Sequence of chain 1.B:
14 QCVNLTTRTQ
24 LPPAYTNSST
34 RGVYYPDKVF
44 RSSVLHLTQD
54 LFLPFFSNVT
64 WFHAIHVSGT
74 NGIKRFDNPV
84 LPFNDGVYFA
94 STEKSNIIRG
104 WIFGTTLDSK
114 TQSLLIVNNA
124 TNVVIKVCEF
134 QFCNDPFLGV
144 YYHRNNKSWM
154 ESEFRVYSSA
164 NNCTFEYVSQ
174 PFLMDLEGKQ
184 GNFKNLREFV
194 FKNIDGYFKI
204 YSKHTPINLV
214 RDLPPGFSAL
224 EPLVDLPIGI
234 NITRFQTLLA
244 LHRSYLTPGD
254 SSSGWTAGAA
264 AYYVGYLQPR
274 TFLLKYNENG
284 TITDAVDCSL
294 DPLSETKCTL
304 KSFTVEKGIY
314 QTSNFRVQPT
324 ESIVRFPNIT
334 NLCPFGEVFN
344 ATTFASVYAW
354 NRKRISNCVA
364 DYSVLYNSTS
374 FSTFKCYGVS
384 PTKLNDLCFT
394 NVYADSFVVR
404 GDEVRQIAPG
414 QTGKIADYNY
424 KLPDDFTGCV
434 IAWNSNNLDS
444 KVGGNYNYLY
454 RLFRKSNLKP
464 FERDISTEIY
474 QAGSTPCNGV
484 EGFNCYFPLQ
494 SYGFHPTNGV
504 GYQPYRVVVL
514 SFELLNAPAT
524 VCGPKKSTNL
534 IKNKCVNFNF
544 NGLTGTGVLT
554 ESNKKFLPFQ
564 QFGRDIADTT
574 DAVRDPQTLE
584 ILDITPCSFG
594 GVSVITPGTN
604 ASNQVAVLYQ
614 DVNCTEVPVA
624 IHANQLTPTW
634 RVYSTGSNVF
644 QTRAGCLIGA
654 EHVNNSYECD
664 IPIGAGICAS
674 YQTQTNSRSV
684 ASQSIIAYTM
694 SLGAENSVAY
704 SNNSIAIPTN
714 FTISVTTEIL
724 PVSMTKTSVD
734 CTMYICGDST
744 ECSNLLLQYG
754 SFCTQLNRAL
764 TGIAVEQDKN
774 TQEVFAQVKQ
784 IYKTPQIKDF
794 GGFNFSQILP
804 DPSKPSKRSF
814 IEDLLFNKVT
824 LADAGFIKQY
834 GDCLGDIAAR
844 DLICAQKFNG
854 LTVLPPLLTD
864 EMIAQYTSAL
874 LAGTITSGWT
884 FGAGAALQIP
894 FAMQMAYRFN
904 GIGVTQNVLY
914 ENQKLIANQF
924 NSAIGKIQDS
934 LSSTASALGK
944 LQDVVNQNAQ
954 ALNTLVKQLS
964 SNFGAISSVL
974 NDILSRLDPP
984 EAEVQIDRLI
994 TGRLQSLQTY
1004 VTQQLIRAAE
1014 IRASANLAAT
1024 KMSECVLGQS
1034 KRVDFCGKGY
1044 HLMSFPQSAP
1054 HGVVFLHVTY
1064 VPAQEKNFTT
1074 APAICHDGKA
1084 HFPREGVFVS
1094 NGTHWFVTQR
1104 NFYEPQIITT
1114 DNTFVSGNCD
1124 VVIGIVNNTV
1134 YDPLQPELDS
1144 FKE

This small molecule binds to this protein.
Small molecule (SMILES): CC(=O)N[C@@H]1[C@@H](O)[C@H](O)[C@@H](CO)O[C@H]1O

Sequence of chain 1.A:
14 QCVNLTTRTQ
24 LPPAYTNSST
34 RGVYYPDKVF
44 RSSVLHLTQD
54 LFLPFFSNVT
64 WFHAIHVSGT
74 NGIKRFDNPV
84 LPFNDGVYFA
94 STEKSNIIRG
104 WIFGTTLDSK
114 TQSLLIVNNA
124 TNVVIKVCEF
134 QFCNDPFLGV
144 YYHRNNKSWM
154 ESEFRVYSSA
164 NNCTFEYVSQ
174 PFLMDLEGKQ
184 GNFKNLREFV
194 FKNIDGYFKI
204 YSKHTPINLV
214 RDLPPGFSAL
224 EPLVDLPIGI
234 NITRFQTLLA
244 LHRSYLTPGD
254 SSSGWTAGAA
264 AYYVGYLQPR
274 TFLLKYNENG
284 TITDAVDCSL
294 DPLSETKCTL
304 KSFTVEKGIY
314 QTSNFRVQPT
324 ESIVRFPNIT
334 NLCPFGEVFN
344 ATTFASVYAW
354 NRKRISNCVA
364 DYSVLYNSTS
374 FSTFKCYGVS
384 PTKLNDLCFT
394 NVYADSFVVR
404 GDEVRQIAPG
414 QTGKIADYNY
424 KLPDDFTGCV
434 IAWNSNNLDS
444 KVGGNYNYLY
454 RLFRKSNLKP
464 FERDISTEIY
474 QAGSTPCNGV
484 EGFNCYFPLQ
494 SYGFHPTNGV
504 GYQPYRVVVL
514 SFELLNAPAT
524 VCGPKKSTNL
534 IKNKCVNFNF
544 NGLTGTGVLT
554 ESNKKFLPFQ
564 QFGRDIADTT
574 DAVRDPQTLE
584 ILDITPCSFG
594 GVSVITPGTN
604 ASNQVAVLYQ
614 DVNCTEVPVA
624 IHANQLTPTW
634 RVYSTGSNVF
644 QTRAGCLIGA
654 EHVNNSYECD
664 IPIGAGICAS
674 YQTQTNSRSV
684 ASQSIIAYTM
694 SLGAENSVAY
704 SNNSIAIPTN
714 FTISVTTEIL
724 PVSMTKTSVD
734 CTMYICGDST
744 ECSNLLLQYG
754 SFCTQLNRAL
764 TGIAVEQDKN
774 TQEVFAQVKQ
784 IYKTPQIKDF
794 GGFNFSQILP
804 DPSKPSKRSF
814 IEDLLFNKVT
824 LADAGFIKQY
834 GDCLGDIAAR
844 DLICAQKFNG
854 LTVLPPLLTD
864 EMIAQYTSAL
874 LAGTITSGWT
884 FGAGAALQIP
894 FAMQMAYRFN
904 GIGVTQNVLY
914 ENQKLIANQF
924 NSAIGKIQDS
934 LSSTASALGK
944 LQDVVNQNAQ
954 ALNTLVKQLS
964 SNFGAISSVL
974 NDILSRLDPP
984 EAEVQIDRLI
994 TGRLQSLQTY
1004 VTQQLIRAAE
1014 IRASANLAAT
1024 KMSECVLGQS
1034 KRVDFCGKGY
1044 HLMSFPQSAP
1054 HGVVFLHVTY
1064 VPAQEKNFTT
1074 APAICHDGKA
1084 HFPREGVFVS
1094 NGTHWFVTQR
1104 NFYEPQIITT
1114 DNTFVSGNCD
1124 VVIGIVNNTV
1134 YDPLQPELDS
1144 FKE

Binding-site contacts:
Ligand atom C3 contacts residue ASN370 of chain 1.B at 3.8 Å.
Ligand atom O6 contacts residue GLN493 of chain 1.A at 3.6 Å.
Ligand atom C2 contacts residue ASN370 of chain 1.B at 2.5 Å.
Ligand atom C8 contacts residue ASN370 of chain 1.B at 3.8 Å.
Ligand atom C6 contacts residue GLN493 of chain 1.A at 3.6 Å.
Ligand atom C1 contacts residue ASN370 of chain 1.B at 1.4 Å.
Ligand atom C7 contacts residue ASN370 of chain 1.B at 3.5 Å.
Ligand atom O5 contacts residue ASN370 of chain 1.B at 2.4 Å (h-bond).
Ligand atom N2 contacts residue ASN370 of chain 1.B at 2.9 Å (h-bond).
Ligand atom O7 contacts residue ASN370 of chain 1.B at 3.9 Å.
Ligand atom C5 contacts residue ASN370 of chain 1.B at 3.7 Å.
Ligand atom C4 contacts residue ASN370 of chain 1.B at 4.3 Å.